Sequence of chain 18.B:
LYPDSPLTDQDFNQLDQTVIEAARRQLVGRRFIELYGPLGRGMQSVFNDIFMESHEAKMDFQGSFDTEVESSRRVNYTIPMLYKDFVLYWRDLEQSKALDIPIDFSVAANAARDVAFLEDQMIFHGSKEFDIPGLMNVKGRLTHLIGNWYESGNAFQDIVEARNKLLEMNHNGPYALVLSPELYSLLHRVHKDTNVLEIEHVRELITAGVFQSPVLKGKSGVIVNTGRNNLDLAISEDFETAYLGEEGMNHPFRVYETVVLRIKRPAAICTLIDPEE

This small molecule binds to this protein.
Small molecule (SMILES): CC[C@H](C)[C@H](NC(=O)[C@H](CC(C)C)NC(=O)[C@H](CO)NC(=O)CNC(=O)[C@@H](NC(=O)[C@@H](N)[C@@H](C)O)C(C)C)C(=O)N[C@H](C=O)CCC(N)=O

Binding-site contacts:
Ligand atom OE1 contacts residue PHE37 of chain 18.B at 3.7 Å.
Ligand atom O contacts residue ARG35 of chain 18.B at 4.0 Å.
Ligand atom CA contacts residue ARG29 of chain 18.B at 4.1 Å.
Ligand atom O contacts residue GLU39 of chain 18.B at 3.0 Å (salt-bridge).
Ligand atom CD contacts residue ARG36 of chain 18.B at 3.7 Å.
Ligand atom CA contacts residue ARG29 of chain 18.B at 3.8 Å.
Ligand atom CD1 contacts residue ARG36 of chain 18.B at 3.6 Å.
Ligand atom N contacts residue PRO43 of chain 18.B at 4.0 Å.
Ligand atom N contacts residue ASP243 of chain 18.B at 2.6 Å (salt-bridge).
Ligand atom CA contacts residue ASP243 of chain 18.B at 3.6 Å.
Ligand atom C contacts residue ASP243 of chain 18.B at 3.8 Å.
Ligand atom N contacts residue ARG29 of chain 18.B at 4.2 Å.
Ligand atom CG contacts residue ARG36 of chain 18.B at 3.8 Å.
Ligand atom O contacts residue PRO43 of chain 18.B at 3.8 Å.
Ligand atom O contacts residue ASP243 of chain 18.B at 4.1 Å.
Ligand atom C contacts residue GLU39 of chain 18.B at 3.6 Å.
Ligand atom CB contacts residue ARG36 of chain 18.B at 3.4 Å.
Ligand atom CD contacts residue GLU39 of chain 18.B at 3.2 Å.
Ligand atom O contacts residue ARG29 of chain 18.B at 3.2 Å (salt-bridge).
Ligand atom CG2 contacts residue ARG36 of chain 18.B at 4.1 Å.
Ligand atom CD1 contacts residue LEU40 of chain 18.B at 3.6 Å (hydrophobic).
Ligand atom CD2 contacts residue LEU40 of chain 18.B at 4.1 Å (hydrophobic).
Ligand atom OE1 contacts residue GLU39 of chain 18.B at 3.1 Å (salt-bridge).
Ligand atom CD1 contacts residue ARG35 of chain 18.B at 4.0 Å.
Ligand atom OE1 contacts residue ARG36 of chain 18.B at 2.9 Å (salt-bridge).
Ligand atom O contacts residue ARG35 of chain 18.B at 2.7 Å (salt-bridge).
Ligand atom CG1 contacts residue ASP243 of chain 18.B at 3.2 Å.
Ligand atom CA contacts residue ASP243 of chain 18.B at 3.5 Å.
Ligand atom C contacts residue ASP243 of chain 18.B at 3.5 Å.
Ligand atom NE2 contacts residue GLU39 of chain 18.B at 2.9 Å (salt-bridge).
Ligand atom C contacts residue ARG29 of chain 18.B at 3.9 Å.
Ligand atom CG2 contacts residue ARG35 of chain 18.B at 3.4 Å.
Ligand atom C contacts residue ARG35 of chain 18.B at 3.9 Å.
Ligand atom CB contacts residue ASP243 of chain 18.B at 4.0 Å.
Ligand atom CG1 contacts residue ARG36 of chain 18.B at 4.0 Å.
Ligand atom N contacts residue ASP243 of chain 18.B at 3.2 Å (salt-bridge).
Ligand atom N contacts residue ARG35 of chain 18.B at 4.0 Å.
Ligand atom O contacts residue ILE25 of chain 18.B at 3.8 Å.
Ligand atom CG2 contacts residue PRO43 of chain 18.B at 3.8 Å (hydrophobic).
Ligand atom CD1 contacts residue ARG29 of chain 18.B at 3.5 Å.